Binding-site contacts:
Ligand atom C7 contacts residue TYR82 of chain 1.B at 3.7 Å (hydrophobic).
Ligand atom C27 contacts residue ALA84 of chain 1.B at 3.6 Å (hydrophobic).
Ligand atom C8 contacts residue ALA84 of chain 1.B at 3.3 Å (hydrophobic).
Ligand atom C24 contacts residue ASP145 of chain 1.B at 3.6 Å.
Ligand atom N3 contacts residue THR80 of chain 1.B at 3.8 Å.
Ligand atom C6 contacts residue GLY86 of chain 1.B at 3.6 Å.
Ligand atom C5 contacts residue GLU81 of chain 1.B at 3.0 Å.
Ligand atom C7 contacts residue ALA84 of chain 1.B at 3.5 Å (hydrophobic).
Ligand atom C20 contacts residue PHE19 of chain 1.B at 3.7 Å (hydrophobic).
Ligand atom C2 contacts residue ALA34 of chain 1.B at 3.6 Å (hydrophobic).
Ligand atom C2 contacts residue LEU134 of chain 1.B at 3.5 Å (hydrophobic).
Ligand atom C18 contacts residue LYS36 of chain 1.B at 3.6 Å.
Ligand atom C5 contacts residue ALA34 of chain 1.B at 3.3 Å (hydrophobic).
Ligand atom C26 contacts residue ASP145 of chain 1.B at 3.5 Å.
Ligand atom N5 contacts residue MET83 of chain 1.B at 3.0 Å (h-bond).
Ligand atom C5 contacts residue LEU134 of chain 1.B at 3.6 Å (hydrophobic).
Ligand atom C32 contacts residue TYR157 of chain 1.B at 3.5 Å (hydrophobic).
Ligand atom C15 contacts residue THR16 of chain 1.B at 3.7 Å.
Ligand atom O1 contacts residue VAL22 of chain 1.B at 3.4 Å.
Ligand atom N3 contacts residue ALA34 of chain 1.B at 3.2 Å.
Ligand atom N4 contacts residue MET83 of chain 1.B at 2.9 Å (h-bond).
Ligand atom C27 contacts residue ASN85 of chain 1.B at 3.8 Å.
Ligand atom C28 contacts residue ASN85 of chain 1.B at 3.6 Å.
Ligand atom N3 contacts residue LEU134 of chain 1.B at 3.4 Å.
Ligand atom C21 contacts residue GLN18 of chain 1.B at 3.8 Å.
Ligand atom C23 contacts residue ASN132 of chain 1.B at 3.4 Å.
Ligand atom O1 contacts residue LYS36 of chain 1.B at 2.9 Å (salt-bridge).
Ligand atom C19 contacts residue ASP145 of chain 1.B at 3.7 Å.
Ligand atom C15 contacts residue VAL22 of chain 1.B at 3.8 Å (hydrophobic).
Ligand atom C33 contacts residue LEU148 of chain 1.B at 3.7 Å (hydrophobic).
Ligand atom C33 contacts residue SER149 of chain 1.B at 3.6 Å.
Ligand atom C11 contacts residue GLY86 of chain 1.B at 3.8 Å.
Ligand atom C6 contacts residue MET83 of chain 1.B at 3.4 Å (hydrophobic).
Ligand atom C21 contacts residue PHE19 of chain 1.B at 3.6 Å (hydrophobic).
Ligand atom C7 contacts residue GLY86 of chain 1.B at 3.6 Å.
Ligand atom C17 contacts residue VAL22 of chain 1.B at 3.7 Å (hydrophobic).
Ligand atom C5 contacts residue MET83 of chain 1.B at 3.5 Å (hydrophobic).
Ligand atom C16 contacts residue VAL22 of chain 1.B at 3.7 Å (hydrophobic).
Ligand atom C34 contacts residue ASP127 of chain 1.B at 3.8 Å.
Ligand atom C7 contacts residue MET83 of chain 1.B at 3.2 Å (hydrophobic).

Sequence of chain 1.B:
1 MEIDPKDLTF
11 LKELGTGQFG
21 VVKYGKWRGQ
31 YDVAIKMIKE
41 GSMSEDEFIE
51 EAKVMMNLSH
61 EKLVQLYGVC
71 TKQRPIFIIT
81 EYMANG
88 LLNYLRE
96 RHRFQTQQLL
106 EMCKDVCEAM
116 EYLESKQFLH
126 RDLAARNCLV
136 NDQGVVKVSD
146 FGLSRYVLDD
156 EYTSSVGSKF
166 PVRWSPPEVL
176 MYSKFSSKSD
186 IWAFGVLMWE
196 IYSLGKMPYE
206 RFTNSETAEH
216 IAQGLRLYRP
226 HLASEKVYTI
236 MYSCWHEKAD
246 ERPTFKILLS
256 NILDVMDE

A small-molecule ligand and the protein it binds are described below.
Small molecule (SMILES): Cc1c(NC(=O)c2ccc(C(C)(C)C)cc2)cccc1-c1nc(Nc2ccc(C(=O)N3CCOCC3)cc2)c2[nH]cnc2n1